Sequence of chain 1.A:
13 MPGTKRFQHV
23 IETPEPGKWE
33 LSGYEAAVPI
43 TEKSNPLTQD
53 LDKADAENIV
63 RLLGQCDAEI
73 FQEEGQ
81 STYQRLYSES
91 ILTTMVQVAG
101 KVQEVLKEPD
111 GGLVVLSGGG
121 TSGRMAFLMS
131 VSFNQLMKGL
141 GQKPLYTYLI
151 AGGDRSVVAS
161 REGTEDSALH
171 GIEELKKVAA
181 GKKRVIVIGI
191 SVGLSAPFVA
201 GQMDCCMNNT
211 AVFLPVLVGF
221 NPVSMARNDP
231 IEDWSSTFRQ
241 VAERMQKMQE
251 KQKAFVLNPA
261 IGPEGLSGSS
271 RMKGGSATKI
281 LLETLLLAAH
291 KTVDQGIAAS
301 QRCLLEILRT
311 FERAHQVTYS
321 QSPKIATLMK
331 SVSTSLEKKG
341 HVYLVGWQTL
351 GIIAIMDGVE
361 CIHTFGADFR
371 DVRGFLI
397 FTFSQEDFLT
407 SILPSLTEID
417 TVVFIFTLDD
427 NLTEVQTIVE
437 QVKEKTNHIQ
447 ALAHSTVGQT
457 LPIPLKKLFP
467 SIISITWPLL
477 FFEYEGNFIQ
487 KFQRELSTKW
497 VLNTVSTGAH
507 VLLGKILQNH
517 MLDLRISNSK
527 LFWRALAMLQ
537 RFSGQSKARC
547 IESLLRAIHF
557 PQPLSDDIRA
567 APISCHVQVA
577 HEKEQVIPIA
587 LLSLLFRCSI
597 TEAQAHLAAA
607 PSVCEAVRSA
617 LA

The small molecule below binds the protein below.
Small molecule (SMILES): O=P(O)(O)OC[C@@H](O)[C@@H](O)[C@H](O)[C@@H](O)CO

Binding-site contacts:
Ligand atom C6 contacts residue LYS526 of chain 1.A at 3.9 Å.
Ligand atom O3 contacts residue GLY120 of chain 1.A at 3.7 Å.
Ligand atom O6 contacts residue SER270 of chain 1.A at 3.9 Å.
Ligand atom O2P contacts residue SER191 of chain 1.A at 3.5 Å.
Ligand atom O4 contacts residue THR121 of chain 1.A at 3.0 Å (h-bond).
Ligand atom O2 contacts residue GLU162 of chain 1.A at 3.4 Å (salt-bridge).
Ligand atom O2P contacts residue VAL192 of chain 1.A at 3.0 Å (h-bond).
Ligand atom O3 contacts residue GLU162 of chain 1.A at 2.7 Å (salt-bridge).
Ligand atom C1 contacts residue SER270 of chain 1.A at 3.4 Å.
Ligand atom O3P contacts residue VAL192 of chain 1.A at 4.0 Å.
Ligand atom C4 contacts residue SER270 of chain 1.A at 3.9 Å.
Ligand atom O4 contacts residue SER122 of chain 1.A at 4.0 Å.
Ligand atom O4 contacts residue SER270 of chain 1.A at 4.0 Å.
Ligand atom O5 contacts residue LYS526 of chain 1.A at 3.1 Å (salt-bridge).
Ligand atom O1P contacts residue GLY193 of chain 1.A at 2.9 Å (h-bond).
Ligand atom C6 contacts residue GLY119 of chain 1.A at 3.4 Å.
Ligand atom O5 contacts residue GLU165 of chain 1.A at 2.5 Å (salt-bridge).
Ligand atom C5 contacts residue GLY119 of chain 1.A at 3.9 Å.
Ligand atom P contacts residue SER191 of chain 1.A at 3.5 Å.
Ligand atom P contacts residue VAL192 of chain 1.A at 3.5 Å.
Ligand atom C6 contacts residue GLU165 of chain 1.A at 3.7 Å.
Ligand atom O6 contacts residue LYS526 of chain 1.A at 3.0 Å (salt-bridge).
Ligand atom C2 contacts residue THR121 of chain 1.A at 3.9 Å.
Ligand atom P contacts residue LYS526 of chain 1.A at 3.8 Å.
Ligand atom O2 contacts residue HIS363 of chain 1.A at 3.0 Å (h-bond).
Ligand atom O1P contacts residue VAL192 of chain 1.A at 3.2 Å (h-bond).
Ligand atom C3 contacts residue GLU162 of chain 1.A at 3.7 Å.
Ligand atom O1 contacts residue SER269 of chain 1.A at 3.6 Å.
Ligand atom O1 contacts residue SER270 of chain 1.A at 3.4 Å (h-bond).
Ligand atom O3 contacts residue THR121 of chain 1.A at 3.9 Å.
Ligand atom O2P contacts residue SER122 of chain 1.A at 2.7 Å (h-bond).
Ligand atom C1 contacts residue ARG271 of chain 1.A at 3.5 Å.
Ligand atom O3P contacts residue ALA196 of chain 1.A at 3.4 Å.
Ligand atom O1P contacts residue LYS526 of chain 1.A at 3.6 Å (salt-bridge).
Ligand atom C5 contacts residue GLU165 of chain 1.A at 3.4 Å.
Ligand atom O3P contacts residue SER191 of chain 1.A at 2.4 Å (h-bond).
Ligand atom O1P contacts residue SER191 of chain 1.A at 3.6 Å (h-bond).
Ligand atom O1 contacts residue ARG271 of chain 1.A at 3.0 Å (salt-bridge).
Ligand atom C5 contacts residue LYS526 of chain 1.A at 4.0 Å.
Ligand atom O4 contacts residue GLY120 of chain 1.A at 3.9 Å.